A small-molecule ligand and the protein it binds are described below.
Small molecule (SMILES): CC(=O)N[C@H]1[C@H](O[C@H]2[C@H](O)[C@@H](NC(C)=O)CO[C@@H]2CO)O[C@H](CO)[C@@H](O[C@H]2O[C@H](CO)[C@@H](O)[C@H](O)[C@@H]2O)[C@@H]1O

Sequence of chain 5.A:
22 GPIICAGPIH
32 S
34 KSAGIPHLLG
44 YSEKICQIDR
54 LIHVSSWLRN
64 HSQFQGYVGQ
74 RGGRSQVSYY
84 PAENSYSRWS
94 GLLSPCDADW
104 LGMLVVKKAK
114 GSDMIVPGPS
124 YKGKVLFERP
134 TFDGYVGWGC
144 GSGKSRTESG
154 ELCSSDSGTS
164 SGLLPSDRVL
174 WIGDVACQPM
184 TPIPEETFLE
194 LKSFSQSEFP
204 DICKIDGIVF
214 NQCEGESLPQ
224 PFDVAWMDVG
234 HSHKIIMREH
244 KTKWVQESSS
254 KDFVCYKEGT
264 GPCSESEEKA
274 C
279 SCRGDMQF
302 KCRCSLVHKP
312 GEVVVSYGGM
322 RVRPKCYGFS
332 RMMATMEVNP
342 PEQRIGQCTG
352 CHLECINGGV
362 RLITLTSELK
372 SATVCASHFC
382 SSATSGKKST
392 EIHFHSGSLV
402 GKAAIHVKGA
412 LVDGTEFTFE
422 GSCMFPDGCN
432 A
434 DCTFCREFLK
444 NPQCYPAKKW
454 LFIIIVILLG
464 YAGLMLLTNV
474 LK

Binding-site contacts:
Ligand atom C5 contacts residue ASN63 of chain 5.A at 3.7 Å.
Ligand atom C8 contacts residue HIS56 of chain 5.A at 3.4 Å.
Ligand atom O7 contacts residue HIS64 of chain 5.A at 4.2 Å.
Ligand atom C1 contacts residue SER59 of chain 5.A at 4.4 Å.
Ligand atom C8 contacts residue ASN63 of chain 5.A at 4.2 Å.
Ligand atom C6 contacts residue LEU42 of chain 5.A at 4.4 Å (hydrophobic).
Ligand atom C8 contacts residue TRP60 of chain 5.A at 3.6 Å (hydrophobic).
Ligand atom O5 contacts residue HIS40 of chain 5.A at 3.7 Å.
Ligand atom C7 contacts residue HIS56 of chain 5.A at 4.3 Å.
Ligand atom C6 contacts residue HIS40 of chain 5.A at 2.3 Å.
Ligand atom O7 contacts residue ASN63 of chain 5.A at 2.7 Å (h-bond).
Ligand atom C5 contacts residue HIS40 of chain 5.A at 3.6 Å.
Ligand atom C7 contacts residue SER59 of chain 5.A at 4.0 Å.
Ligand atom N2 contacts residue SER59 of chain 5.A at 3.7 Å.
Ligand atom C8 contacts residue SER59 of chain 5.A at 3.3 Å.
Ligand atom O6 contacts residue LEU41 of chain 5.A at 4.5 Å.
Ligand atom C1 contacts residue ASN63 of chain 5.A at 1.4 Å.
Ligand atom O6 contacts residue HIS40 of chain 5.A at 1.4 Å.
Ligand atom N2 contacts residue ASN63 of chain 5.A at 2.9 Å (h-bond).
Ligand atom C7 contacts residue TRP60 of chain 5.A at 4.4 Å (hydrophobic).
Ligand atom C7 contacts residue ASN63 of chain 5.A at 3.0 Å.
Ligand atom C2 contacts residue ASN63 of chain 5.A at 2.5 Å.
Ligand atom C4 contacts residue ASN63 of chain 5.A at 4.2 Å.
Ligand atom N2 contacts residue HIS56 of chain 5.A at 4.5 Å.
Ligand atom C3 contacts residue ASN63 of chain 5.A at 3.8 Å.
Ligand atom O5 contacts residue ASN63 of chain 5.A at 2.4 Å (h-bond).